A small-molecule ligand and the protein it binds are described below.
Small molecule (SMILES): CC(=O)N[C@H]1[C@H](O[C@H]2[C@H](O)[C@@H](NC(C)=O)CO[C@@H]2CO)O[C@H](CO)[C@@H](O[C@@H]2O[C@H](CO[C@H]3O[C@H](CO)[C@@H](O)[C@H](O)[C@@H]3O)[C@@H](O)[C@H](O[C@H]3O[C@H](CO)[C@@H](O)[C@H](O)[C@@H]3O[C@H]3O[C@H](CO)[C@@H](O)[C@H](O)[C@@H]3O)[C@@H]2O)[C@@H]1O

Sequence of chain 3.A:
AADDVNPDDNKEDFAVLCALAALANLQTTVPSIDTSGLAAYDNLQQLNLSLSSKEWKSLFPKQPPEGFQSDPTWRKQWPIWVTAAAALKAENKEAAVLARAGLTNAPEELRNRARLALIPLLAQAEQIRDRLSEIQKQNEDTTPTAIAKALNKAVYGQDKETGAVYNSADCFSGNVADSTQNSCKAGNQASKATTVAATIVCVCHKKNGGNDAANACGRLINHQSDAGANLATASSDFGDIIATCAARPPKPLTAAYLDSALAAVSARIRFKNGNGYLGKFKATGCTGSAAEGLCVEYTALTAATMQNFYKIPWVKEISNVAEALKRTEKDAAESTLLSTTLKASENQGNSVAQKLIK

Sequence of chain 1.A:
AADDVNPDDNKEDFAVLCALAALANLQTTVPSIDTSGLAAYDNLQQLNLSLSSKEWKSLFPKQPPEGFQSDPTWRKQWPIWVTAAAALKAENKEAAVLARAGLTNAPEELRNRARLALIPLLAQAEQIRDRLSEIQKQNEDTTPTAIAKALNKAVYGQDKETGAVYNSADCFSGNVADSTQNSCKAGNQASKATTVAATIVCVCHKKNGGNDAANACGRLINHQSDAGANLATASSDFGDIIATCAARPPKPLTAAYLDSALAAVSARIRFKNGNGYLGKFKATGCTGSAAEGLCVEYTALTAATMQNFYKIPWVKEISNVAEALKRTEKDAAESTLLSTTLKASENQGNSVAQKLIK

Binding-site contacts:
Ligand atom C1 contacts residue ASN67 of chain 3.A at 1.4 Å.
Ligand atom O6 contacts residue TRP102 of chain 3.A at 3.3 Å (h-bond).
Ligand atom O7 contacts residue GLN105 of chain 3.A at 3.4 Å (h-bond).
Ligand atom O3 contacts residue ASP99 of chain 3.A at 3.1 Å (salt-bridge).
Ligand atom C3 contacts residue ASP99 of chain 3.A at 3.4 Å.
Ligand atom O2 contacts residue TRP102 of chain 3.A at 2.9 Å (h-bond).
Ligand atom O2 contacts residue ASP99 of chain 3.A at 2.6 Å (salt-bridge).
Ligand atom C6 contacts residue THR101 of chain 3.A at 3.1 Å.
Ligand atom O4 contacts residue ASP99 of chain 3.A at 2.9 Å (salt-bridge).
Ligand atom C1 contacts residue TRP75 of chain 3.A at 3.6 Å (hydrophobic).
Ligand atom C7 contacts residue GLN64 of chain 3.A at 3.6 Å.
Ligand atom C6 contacts residue SER71 of chain 3.A at 3.4 Å.
Ligand atom O7 contacts residue LYS386 of chain 1.A at 3.2 Å (salt-bridge).
Ligand atom O3 contacts residue TRP109 of chain 3.A at 3.5 Å.
Ligand atom C6 contacts residue PHE96 of chain 3.A at 3.5 Å (hydrophobic).
Ligand atom O5 contacts residue ASN67 of chain 3.A at 2.3 Å (h-bond).
Ligand atom C3 contacts residue ASN67 of chain 3.A at 3.7 Å.
Ligand atom C8 contacts residue LEU150 of chain 3.A at 3.8 Å (hydrophobic).
Ligand atom C5 contacts residue ASN67 of chain 3.A at 3.6 Å.
Ligand atom C4 contacts residue ASP99 of chain 3.A at 3.8 Å.
Ligand atom O5 contacts residue SER71 of chain 3.A at 3.5 Å (h-bond).
Ligand atom O4 contacts residue THR101 of chain 3.A at 3.5 Å (h-bond).
Ligand atom O6 contacts residue THR101 of chain 3.A at 3.7 Å.
Ligand atom N2 contacts residue ASN67 of chain 3.A at 2.9 Å (h-bond).
Ligand atom O4 contacts residue TRP102 of chain 3.A at 3.1 Å (h-bond).
Ligand atom C2 contacts residue ASP99 of chain 3.A at 3.7 Å.
Ligand atom O6 contacts residue THR101 of chain 3.A at 3.2 Å.
Ligand atom O4 contacts residue TRP75 of chain 3.A at 3.6 Å.
Ligand atom C8 contacts residue GLN105 of chain 3.A at 3.8 Å.
Ligand atom C5 contacts residue ASP99 of chain 3.A at 3.7 Å.
Ligand atom O4 contacts residue PRO100 of chain 3.A at 3.4 Å.
Ligand atom C6 contacts residue THR101 of chain 3.A at 3.7 Å.
Ligand atom O6 contacts residue SER71 of chain 3.A at 2.6 Å (h-bond).
Ligand atom C8 contacts residue GLN64 of chain 3.A at 3.7 Å.
Ligand atom O6 contacts residue ARG143 of chain 3.A at 3.2 Å (salt-bridge).
Ligand atom C2 contacts residue ASN67 of chain 3.A at 2.4 Å.
Ligand atom O5 contacts residue PHE96 of chain 3.A at 3.5 Å.
Ligand atom O7 contacts residue GLN64 of chain 3.A at 3.1 Å (h-bond).
Ligand atom O7 contacts residue TRP109 of chain 3.A at 2.8 Å (h-bond).
Ligand atom C6 contacts residue TRP75 of chain 3.A at 3.7 Å (hydrophobic).